Binding-site contacts:
Ligand atom C4 contacts residue 03M1 of chain 1.F at 3.5 Å.
Ligand atom C21 contacts residue LEU30 of chain 1.B at 3.3 Å (hydrophobic).
Ligand atom F25 contacts residue VAL69 of chain 1.B at 2.9 Å.
Ligand atom C10 contacts residue 03M1 of chain 1.F at 3.6 Å.
Ligand atom N5 contacts residue GLN48 of chain 1.A at 3.0 Å (h-bond).
Ligand atom C1 contacts residue 03M1 of chain 1.F at 3.5 Å.
Ligand atom N12 contacts residue 03M1 of chain 1.F at 3.5 Å.
Ligand atom F26 contacts residue LEU33 of chain 1.B at 3.6 Å.
Ligand atom C23 contacts residue VAL69 of chain 1.B at 3.6 Å (hydrophobic).
Ligand atom C11 contacts residue 03M1 of chain 1.F at 3.6 Å.
Ligand atom C6 contacts residue 03M1 of chain 1.F at 3.4 Å.
Ligand atom N5 contacts residue TYR43 of chain 1.A at 3.4 Å.
Ligand atom CL contacts residue 03M1 of chain 1.F at 3.5 Å.
Ligand atom C6 contacts residue TYR43 of chain 1.A at 3.4 Å (hydrophobic).
Ligand atom C8 contacts residue 03M1 of chain 1.F at 3.4 Å.
Ligand atom C7 contacts residue TYR43 of chain 1.A at 3.5 Å (hydrophobic).
Ligand atom C3 contacts residue 03M1 of chain 1.F at 3.6 Å.
Ligand atom N12 contacts residue GLN48 of chain 1.A at 2.5 Å (h-bond).
Ligand atom N14 contacts residue TYR43 of chain 1.A at 3.1 Å (h-bond).
Ligand atom N12 contacts residue TYR43 of chain 1.A at 3.1 Å (h-bond).
Ligand atom C13 contacts residue TYR43 of chain 1.A at 3.1 Å (hydrophobic).
Ligand atom C9 contacts residue 03M1 of chain 1.F at 3.4 Å.
Ligand atom O17 contacts residue ARG41 of chain 1.A at 3.2 Å (salt-bridge).
Ligand atom C21 contacts residue GLY34 of chain 1.B at 3.3 Å.
Ligand atom C27 contacts residue VAL69 of chain 1.A at 3.6 Å (hydrophobic).
Ligand atom F25 contacts residue ILE75 of chain 1.B at 3.6 Å.
Ligand atom C2 contacts residue 03M1 of chain 1.F at 3.5 Å.
Ligand atom C13 contacts residue GLN48 of chain 1.A at 3.2 Å.
Ligand atom O17 contacts residue MET38 of chain 1.A at 3.5 Å.
Ligand atom C6 contacts residue GLN48 of chain 1.A at 3.0 Å.
Ligand atom C15 contacts residue TYR43 of chain 1.A at 3.1 Å (hydrophobic).
Ligand atom C7 contacts residue 03M1 of chain 1.F at 3.4 Å.
Ligand atom C20 contacts residue LEU30 of chain 1.B at 3.3 Å (hydrophobic).
Ligand atom C21 contacts residue LEU33 of chain 1.B at 3.7 Å (hydrophobic).
Ligand atom O16 contacts residue GLN48 of chain 1.A at 3.4 Å (h-bond).
Ligand atom C15 contacts residue ARG41 of chain 1.A at 3.4 Å.
Ligand atom C11 contacts residue TYR43 of chain 1.A at 3.1 Å (hydrophobic).
Ligand atom N5 contacts residue 03M1 of chain 1.F at 3.5 Å.
Ligand atom C20 contacts residue GLY34 of chain 1.B at 3.6 Å.
Ligand atom C10 contacts residue TYR43 of chain 1.A at 3.5 Å (hydrophobic).

Sequence of chain 1.B:
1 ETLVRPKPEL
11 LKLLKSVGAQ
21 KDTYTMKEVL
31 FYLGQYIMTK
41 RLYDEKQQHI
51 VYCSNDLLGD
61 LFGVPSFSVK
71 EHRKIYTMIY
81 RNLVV

Sequence of chain 1.A:
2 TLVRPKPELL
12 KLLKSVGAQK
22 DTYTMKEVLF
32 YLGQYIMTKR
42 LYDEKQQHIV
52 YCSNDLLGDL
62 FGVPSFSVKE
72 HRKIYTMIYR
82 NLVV

A protein and the small-molecule ligand that binds it are described below.
Small molecule (SMILES): Cc1c(Cl)ccc2c(/C=C3\NC(=O)N(Cc4ccc(F)c(F)c4)C3=O)c[nH]c12